Binding-site contacts:
Ligand atom O7 contacts residue SER300 of chain 7.E at 4.3 Å.
Ligand atom C8 contacts residue SER300 of chain 7.E at 1.9 Å.
Ligand atom O7 contacts residue ASN67 of chain 8.C at 3.3 Å (h-bond).
Ligand atom C7 contacts residue ASN67 of chain 8.C at 3.3 Å.
Ligand atom C2 contacts residue MET118 of chain 8.C at 4.5 Å (hydrophobic).
Ligand atom C8 contacts residue ARG89 of chain 8.C at 3.3 Å.
Ligand atom C2 contacts residue ASN67 of chain 8.C at 2.5 Å.
Ligand atom C8 contacts residue ASN67 of chain 8.C at 4.4 Å.
Ligand atom C8 contacts residue MET118 of chain 8.C at 3.8 Å (hydrophobic).
Ligand atom N2 contacts residue MET118 of chain 8.C at 3.6 Å.
Ligand atom C1 contacts residue MET118 of chain 8.C at 4.1 Å (hydrophobic).
Ligand atom C7 contacts residue PHE90 of chain 8.C at 4.2 Å (hydrophobic).
Ligand atom C8 contacts residue PHE90 of chain 8.C at 3.7 Å (hydrophobic).
Ligand atom O5 contacts residue ASN67 of chain 8.C at 2.4 Å (h-bond).
Ligand atom C5 contacts residue ASN67 of chain 8.C at 3.7 Å.
Ligand atom C3 contacts residue ASN67 of chain 8.C at 3.8 Å.
Ligand atom O7 contacts residue PHE90 of chain 8.C at 4.4 Å.
Ligand atom C4 contacts residue ASN67 of chain 8.C at 4.2 Å.
Ligand atom C7 contacts residue MET118 of chain 8.C at 4.0 Å (hydrophobic).
Ligand atom N2 contacts residue ASN67 of chain 8.C at 2.9 Å (h-bond).
Ligand atom C1 contacts residue ASN67 of chain 8.C at 1.4 Å.
Ligand atom C7 contacts residue SER300 of chain 7.E at 3.4 Å.
Ligand atom N2 contacts residue SER300 of chain 7.E at 3.9 Å.

Sequence of chain 8.C:
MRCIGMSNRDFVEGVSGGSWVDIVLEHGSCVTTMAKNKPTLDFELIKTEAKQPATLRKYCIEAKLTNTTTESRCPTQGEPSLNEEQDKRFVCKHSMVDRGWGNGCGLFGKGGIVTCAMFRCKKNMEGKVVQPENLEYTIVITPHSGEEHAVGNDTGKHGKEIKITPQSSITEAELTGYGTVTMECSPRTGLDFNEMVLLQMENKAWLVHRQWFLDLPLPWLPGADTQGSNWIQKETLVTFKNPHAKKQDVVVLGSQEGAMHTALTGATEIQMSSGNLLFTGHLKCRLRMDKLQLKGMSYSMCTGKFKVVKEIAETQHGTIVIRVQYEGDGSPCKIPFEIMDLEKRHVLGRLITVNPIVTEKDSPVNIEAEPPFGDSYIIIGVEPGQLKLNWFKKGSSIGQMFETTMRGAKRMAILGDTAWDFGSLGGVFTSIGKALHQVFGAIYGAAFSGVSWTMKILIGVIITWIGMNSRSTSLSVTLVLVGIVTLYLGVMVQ

The protein below binds the small molecule below.
Small molecule (SMILES): CC(=O)N[C@@H]1[C@@H](O)[C@H](O)[C@@H](CO)O[C@H]1O

Sequence of chain 7.E:
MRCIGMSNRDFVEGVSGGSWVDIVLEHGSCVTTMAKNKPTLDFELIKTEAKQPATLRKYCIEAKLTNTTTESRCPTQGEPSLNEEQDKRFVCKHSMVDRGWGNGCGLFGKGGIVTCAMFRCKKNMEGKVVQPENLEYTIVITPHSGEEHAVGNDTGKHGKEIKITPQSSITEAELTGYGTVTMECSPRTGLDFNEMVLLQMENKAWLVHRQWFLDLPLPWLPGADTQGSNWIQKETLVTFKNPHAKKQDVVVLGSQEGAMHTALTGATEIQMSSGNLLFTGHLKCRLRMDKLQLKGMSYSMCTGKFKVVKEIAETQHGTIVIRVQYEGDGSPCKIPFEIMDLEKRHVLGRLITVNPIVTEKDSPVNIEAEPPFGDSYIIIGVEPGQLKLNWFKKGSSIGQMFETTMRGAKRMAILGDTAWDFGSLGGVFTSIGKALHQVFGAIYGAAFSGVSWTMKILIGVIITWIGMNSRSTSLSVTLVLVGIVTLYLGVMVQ